Sequence of chain 1.A:
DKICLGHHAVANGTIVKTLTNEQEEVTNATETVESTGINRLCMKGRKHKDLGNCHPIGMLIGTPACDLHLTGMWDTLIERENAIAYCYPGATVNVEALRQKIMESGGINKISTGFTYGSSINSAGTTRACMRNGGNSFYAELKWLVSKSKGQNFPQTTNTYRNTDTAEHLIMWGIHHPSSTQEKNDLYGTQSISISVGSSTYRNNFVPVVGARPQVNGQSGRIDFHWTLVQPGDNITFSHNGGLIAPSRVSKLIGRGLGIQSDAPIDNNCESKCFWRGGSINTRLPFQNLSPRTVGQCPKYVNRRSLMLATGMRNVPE

Sequence of chain 1.E:
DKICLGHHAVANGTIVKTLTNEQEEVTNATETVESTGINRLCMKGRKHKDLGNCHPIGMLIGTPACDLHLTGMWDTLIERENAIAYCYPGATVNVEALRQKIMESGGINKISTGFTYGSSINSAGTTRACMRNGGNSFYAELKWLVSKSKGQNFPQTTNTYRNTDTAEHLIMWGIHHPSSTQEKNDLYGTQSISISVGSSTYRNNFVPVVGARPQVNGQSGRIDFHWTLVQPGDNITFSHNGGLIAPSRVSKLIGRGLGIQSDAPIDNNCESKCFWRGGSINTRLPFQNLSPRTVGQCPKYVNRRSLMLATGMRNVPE

A protein and the small-molecule ligand that binds it are described below.
Small molecule (SMILES): CC(=O)N[C@@H]1[C@@H](O)[C@H](O)[C@@H](CO)O[C@H]1O

Binding-site contacts:
Ligand atom O5 contacts residue ASN235 of chain 1.A at 2.4 Å (h-bond).
Ligand atom N2 contacts residue ASN235 of chain 1.A at 2.8 Å (h-bond).
Ligand atom C4 contacts residue ASN235 of chain 1.A at 4.2 Å.
Ligand atom O6 contacts residue ARG162 of chain 1.A at 4.4 Å.
Ligand atom C8 contacts residue ASP234 of chain 1.A at 3.7 Å.
Ligand atom C3 contacts residue ASN235 of chain 1.A at 3.7 Å.
Ligand atom C5 contacts residue ASN235 of chain 1.A at 3.7 Å.
Ligand atom C8 contacts residue GLY233 of chain 1.A at 3.5 Å.
Ligand atom C7 contacts residue GLY233 of chain 1.A at 4.0 Å.
Ligand atom N2 contacts residue GLY233 of chain 1.A at 3.5 Å (h-bond).
Ligand atom C7 contacts residue ASP234 of chain 1.A at 4.5 Å.
Ligand atom C8 contacts residue SER200 of chain 1.A at 4.1 Å.
Ligand atom O7 contacts residue PRO214 of chain 1.E at 3.8 Å.
Ligand atom C7 contacts residue ASN235 of chain 1.A at 3.4 Å.
Ligand atom C1 contacts residue ASN235 of chain 1.A at 1.4 Å.
Ligand atom O7 contacts residue ASN235 of chain 1.A at 3.6 Å (h-bond).
Ligand atom C7 contacts residue PRO214 of chain 1.E at 4.5 Å (hydrophobic).
Ligand atom C1 contacts residue ARG162 of chain 1.A at 4.2 Å.
Ligand atom O5 contacts residue ARG162 of chain 1.A at 3.9 Å.
Ligand atom C2 contacts residue ASN235 of chain 1.A at 2.3 Å.